Sequence of chain 15.E:
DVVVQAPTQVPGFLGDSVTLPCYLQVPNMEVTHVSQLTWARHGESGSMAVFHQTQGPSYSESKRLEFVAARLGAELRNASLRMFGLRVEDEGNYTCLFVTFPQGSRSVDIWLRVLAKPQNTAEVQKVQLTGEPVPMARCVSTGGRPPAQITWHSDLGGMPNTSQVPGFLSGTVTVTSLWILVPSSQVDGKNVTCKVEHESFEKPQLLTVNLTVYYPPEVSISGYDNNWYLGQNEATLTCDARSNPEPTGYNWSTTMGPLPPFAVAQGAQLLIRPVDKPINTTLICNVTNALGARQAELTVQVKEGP

The protein below binds the small molecule below.
Small molecule (SMILES): CC(=O)N[C@H]1[C@H](O[C@H]2[C@H](O)[C@@H](NC(C)=O)CO[C@@H]2CO[C@@H]2O[C@@H](C)[C@@H](O)[C@@H](O)[C@@H]2O)O[C@H](CO)[C@@H](O[C@@H]2O[C@H](CO)[C@@H](O)[C@H](O)[C@@H]2O)[C@@H]1O

Binding-site contacts:
Ligand atom C5 contacts residue ASN307 of chain 15.E at 3.6 Å.
Ligand atom C1 contacts residue ASN307 of chain 15.E at 1.4 Å.
Ligand atom O5 contacts residue ASN307 of chain 15.E at 2.3 Å (h-bond).
Ligand atom C2 contacts residue ASN307 of chain 15.E at 2.5 Å.
Ligand atom N2 contacts residue ASN307 of chain 15.E at 3.0 Å (h-bond).
Ligand atom C3 contacts residue ASN307 of chain 15.E at 3.8 Å.
Ligand atom C8 contacts residue PRO305 of chain 15.E at 2.9 Å (hydrophobic).
Ligand atom C7 contacts residue ASN307 of chain 15.E at 4.1 Å.
Ligand atom O6 contacts residue GLN328 of chain 15.E at 4.3 Å.
Ligand atom C8 contacts residue ILE306 of chain 15.E at 3.7 Å (hydrophobic).
Ligand atom C4 contacts residue ASN307 of chain 15.E at 4.2 Å.
Ligand atom C8 contacts residue ASN307 of chain 15.E at 4.5 Å.
Ligand atom C7 contacts residue PRO305 of chain 15.E at 4.3 Å (hydrophobic).